Sequence of chain 1.C:
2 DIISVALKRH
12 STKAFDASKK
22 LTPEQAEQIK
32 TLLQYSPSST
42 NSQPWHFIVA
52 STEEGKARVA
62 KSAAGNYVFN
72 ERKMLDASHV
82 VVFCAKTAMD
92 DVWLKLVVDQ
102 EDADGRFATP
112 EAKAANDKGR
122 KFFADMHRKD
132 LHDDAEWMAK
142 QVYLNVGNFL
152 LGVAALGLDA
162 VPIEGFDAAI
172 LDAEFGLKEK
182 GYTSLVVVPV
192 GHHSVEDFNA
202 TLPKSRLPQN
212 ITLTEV

A small-molecule ligand and the protein it binds are described below.
Small molecule (SMILES): NC(=O)N/N=C/c1ccc([N+](=O)[O-])o1

Binding-site contacts:
Ligand atom C4 contacts residue LYS74 of chain 1.C at 3.7 Å.
Ligand atom C3 contacts residue ASN71 of chain 1.C at 3.9 Å.
Ligand atom C1 contacts residue ASN71 of chain 1.C at 3.3 Å.
Ligand atom C5 contacts residue CIT1 of chain 1.L at 3.2 Å.
Ligand atom N1 contacts residue ASN71 of chain 1.C at 3.2 Å (h-bond).
Ligand atom C6 contacts residue FMN1 of chain 1.J at 3.3 Å.
Ligand atom O2 contacts residue GLY166 of chain 1.C at 4.0 Å.
Ligand atom N4 contacts residue GLU165 of chain 1.C at 2.9 Å (salt-bridge).
Ligand atom O2 contacts residue ASN67 of chain 1.C at 3.8 Å.
Ligand atom O3 contacts residue ASN71 of chain 1.C at 3.4 Å (h-bond).
Ligand atom O2 contacts residue PHE124 of chain 1.D at 3.6 Å.
Ligand atom O4 contacts residue THR41 of chain 1.D at 2.7 Å (h-bond).
Ligand atom O1 contacts residue TYR68 of chain 1.C at 3.1 Å (h-bond).
Ligand atom O1 contacts residue ASN71 of chain 1.C at 3.2 Å (h-bond).
Ligand atom C3 contacts residue FMN1 of chain 1.J at 3.4 Å.
Ligand atom O2 contacts residue ASN71 of chain 1.C at 3.3 Å (h-bond).
Ligand atom C3 contacts residue CIT1 of chain 1.L at 3.6 Å.
Ligand atom C2 contacts residue PHE70 of chain 1.C at 3.7 Å (hydrophobic).
Ligand atom O3 contacts residue PHE124 of chain 1.D at 3.5 Å.
Ligand atom C4 contacts residue CIT1 of chain 1.L at 3.1 Å.
Ligand atom C6 contacts residue THR41 of chain 1.D at 3.6 Å.
Ligand atom O2 contacts residue TYR68 of chain 1.C at 3.5 Å.
Ligand atom O1 contacts residue VAL69 of chain 1.C at 3.8 Å.
Ligand atom N4 contacts residue THR41 of chain 1.D at 3.7 Å.
Ligand atom N3 contacts residue FMN1 of chain 1.J at 3.4 Å.
Ligand atom C4 contacts residue ASN71 of chain 1.C at 3.7 Å.
Ligand atom N4 contacts residue PHE124 of chain 1.D at 3.5 Å.
Ligand atom O3 contacts residue FMN1 of chain 1.J at 3.7 Å.
Ligand atom N2 contacts residue FMN1 of chain 1.J at 3.2 Å (h-bond).
Ligand atom N2 contacts residue PHE124 of chain 1.D at 3.5 Å.
Ligand atom N1 contacts residue ASN67 of chain 1.C at 3.9 Å.
Ligand atom C6 contacts residue GLU165 of chain 1.C at 3.9 Å.
Ligand atom C4 contacts residue FMN1 of chain 1.J at 3.9 Å.
Ligand atom C2 contacts residue ASN71 of chain 1.C at 3.5 Å.
Ligand atom O1 contacts residue PHE70 of chain 1.C at 3.3 Å (h-bond).
Ligand atom O4 contacts residue FMN1 of chain 1.J at 2.7 Å (h-bond).
Ligand atom O1 contacts residue ASN67 of chain 1.C at 3.5 Å (h-bond).
Ligand atom O4 contacts residue SER40 of chain 1.D at 3.8 Å.
Ligand atom N4 contacts residue FMN1 of chain 1.J at 3.2 Å (h-bond).
Ligand atom C5 contacts residue FMN1 of chain 1.J at 3.2 Å.

Sequence of chain 1.D:
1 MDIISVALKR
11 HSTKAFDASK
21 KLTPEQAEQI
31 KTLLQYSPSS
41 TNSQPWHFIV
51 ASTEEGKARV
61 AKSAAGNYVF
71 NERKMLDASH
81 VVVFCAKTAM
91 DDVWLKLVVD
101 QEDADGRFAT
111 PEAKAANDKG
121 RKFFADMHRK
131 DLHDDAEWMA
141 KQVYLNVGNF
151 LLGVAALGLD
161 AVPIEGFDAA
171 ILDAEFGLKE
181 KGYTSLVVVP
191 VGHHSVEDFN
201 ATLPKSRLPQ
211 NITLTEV